Sequence of chain 1.C:
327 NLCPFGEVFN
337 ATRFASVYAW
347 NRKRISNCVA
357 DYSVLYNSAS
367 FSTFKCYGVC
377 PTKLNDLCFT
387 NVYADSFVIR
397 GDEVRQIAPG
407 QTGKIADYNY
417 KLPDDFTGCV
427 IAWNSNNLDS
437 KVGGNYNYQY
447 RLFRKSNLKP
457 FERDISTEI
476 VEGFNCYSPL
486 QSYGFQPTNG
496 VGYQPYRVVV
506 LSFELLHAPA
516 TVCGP

Binding-site contacts:
Ligand atom O5 contacts residue ASN336 of chain 1.C at 2.4 Å (h-bond).
Ligand atom C7 contacts residue ASN336 of chain 1.C at 3.8 Å.
Ligand atom N2 contacts residue ASN336 of chain 1.C at 3.0 Å (h-bond).
Ligand atom C8 contacts residue LEU361 of chain 1.C at 3.6 Å (hydrophobic).
Ligand atom O7 contacts residue ASN336 of chain 1.C at 4.1 Å.
Ligand atom C8 contacts residue PHE335 of chain 1.C at 4.0 Å (hydrophobic).
Ligand atom C3 contacts residue ASN336 of chain 1.C at 3.9 Å.
Ligand atom C2 contacts residue ASN336 of chain 1.C at 2.5 Å.
Ligand atom C8 contacts residue GLY332 of chain 1.C at 3.8 Å.
Ligand atom O6 contacts residue TYR50 of chain 1.B at 2.8 Å (h-bond).
Ligand atom C7 contacts residue GLY332 of chain 1.C at 3.6 Å.
Ligand atom C6 contacts residue TYR50 of chain 1.B at 3.5 Å (hydrophobic).
Ligand atom C4 contacts residue ASN336 of chain 1.C at 4.3 Å.
Ligand atom C8 contacts residue PHE331 of chain 1.C at 4.1 Å (hydrophobic).
Ligand atom O6 contacts residue ASN336 of chain 1.C at 4.4 Å.
Ligand atom N2 contacts residue GLY332 of chain 1.C at 4.4 Å.
Ligand atom O7 contacts residue GLY332 of chain 1.C at 3.3 Å.
Ligand atom C1 contacts residue ASN336 of chain 1.C at 1.5 Å.
Ligand atom C5 contacts residue ASN336 of chain 1.C at 3.7 Å.

Sequence of chain 1.B:
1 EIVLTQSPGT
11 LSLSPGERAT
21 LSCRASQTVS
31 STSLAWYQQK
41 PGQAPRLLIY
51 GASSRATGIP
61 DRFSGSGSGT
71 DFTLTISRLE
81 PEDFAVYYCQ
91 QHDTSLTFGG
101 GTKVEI

This protein binds this small molecule.
Small molecule (SMILES): CC(=O)N[C@@H]1[C@@H](O)[C@H](O)[C@@H](CO)O[C@H]1O